Binding-site contacts:
Ligand atom C16 contacts residue TYR83 of chain 1.A at 3.5 Å (hydrophobic).
Ligand atom N6 contacts residue ASP226 of chain 1.A at 2.7 Å (salt-bridge).
Ligand atom N12 contacts residue TYR83 of chain 1.A at 3.7 Å.
Ligand atom C16 contacts residue VAL127 of chain 1.A at 3.7 Å (hydrophobic).
Ligand atom N12 contacts residue GLY40 of chain 1.A at 3.3 Å (h-bond).
Ligand atom C24 contacts residue PRO118 of chain 1.A at 3.1 Å (hydrophobic).
Ligand atom C5 contacts residue ASP38 of chain 1.A at 3.6 Å.
Ligand atom C2 contacts residue ASP38 of chain 1.A at 3.7 Å.
Ligand atom C5 contacts residue ASP226 of chain 1.A at 3.1 Å.
Ligand atom C3 contacts residue TYR83 of chain 1.A at 3.6 Å (hydrophobic).
Ligand atom O9 contacts residue SER84 of chain 1.A at 3.0 Å (h-bond).
Ligand atom O11 contacts residue GLY228 of chain 1.A at 3.6 Å.
Ligand atom C1 contacts residue ASP38 of chain 1.A at 3.6 Å.
Ligand atom C7 contacts residue GLY228 of chain 1.A at 3.5 Å.
Ligand atom O32 contacts residue ARG82 of chain 1.A at 3.7 Å.
Ligand atom N6 contacts residue ASP38 of chain 1.A at 2.8 Å (salt-bridge).
Ligand atom O13 contacts residue SER84 of chain 1.A at 2.8 Å (h-bond).
Ligand atom C1 contacts residue GLY228 of chain 1.A at 3.4 Å.
Ligand atom O13 contacts residue THR85 of chain 1.A at 3.6 Å.
Ligand atom N22 contacts residue THR85 of chain 1.A at 3.3 Å.
Ligand atom O32 contacts residue TYR83 of chain 1.A at 3.6 Å.
Ligand atom C5 contacts residue GLY40 of chain 1.A at 3.7 Å.
Ligand atom C18 contacts residue DMS1 of chain 1.C at 3.7 Å.
Ligand atom C34 contacts residue ILE137 of chain 1.A at 3.5 Å (hydrophobic).
Ligand atom N10 contacts residue THR85 of chain 1.A at 3.6 Å.
Ligand atom C15 contacts residue THR85 of chain 1.A at 3.5 Å.
Ligand atom C4 contacts residue TYR83 of chain 1.A at 3.5 Å (hydrophobic).
Ligand atom O11 contacts residue THR85 of chain 1.A at 3.2 Å.
Ligand atom O9 contacts residue TYR83 of chain 1.A at 3.4 Å.
Ligand atom C17 contacts residue TYR83 of chain 1.A at 3.6 Å (hydrophobic).
Ligand atom C4 contacts residue ASP38 of chain 1.A at 3.6 Å.
Ligand atom C34 contacts residue ARG82 of chain 1.A at 3.3 Å.
Ligand atom C21 contacts residue THR85 of chain 1.A at 3.5 Å.
Ligand atom C7 contacts residue THR85 of chain 1.A at 3.5 Å.
Ligand atom C30 contacts residue THR309 of chain 1.A at 3.7 Å.
Ligand atom C1 contacts residue ALA229 of chain 1.A at 3.5 Å (hydrophobic).
Ligand atom C8 contacts residue TYR83 of chain 1.A at 3.5 Å (hydrophobic).
Ligand atom C24 contacts residue ALA122 of chain 1.A at 3.6 Å (hydrophobic).
Ligand atom C16 contacts residue ASP38 of chain 1.A at 3.7 Å.
Ligand atom C1 contacts residue ASP226 of chain 1.A at 3.3 Å.

A small-molecule ligand and the protein it binds are described below.
Small molecule (SMILES): CCOC[C@@H](CC(C)C)NC(=O)[C@@H]1CNC[C@H](C(=O)N(c2ccc(C(C)C)cn2)C2CC2)[C@@H]1O

Sequence of chain 1.A:
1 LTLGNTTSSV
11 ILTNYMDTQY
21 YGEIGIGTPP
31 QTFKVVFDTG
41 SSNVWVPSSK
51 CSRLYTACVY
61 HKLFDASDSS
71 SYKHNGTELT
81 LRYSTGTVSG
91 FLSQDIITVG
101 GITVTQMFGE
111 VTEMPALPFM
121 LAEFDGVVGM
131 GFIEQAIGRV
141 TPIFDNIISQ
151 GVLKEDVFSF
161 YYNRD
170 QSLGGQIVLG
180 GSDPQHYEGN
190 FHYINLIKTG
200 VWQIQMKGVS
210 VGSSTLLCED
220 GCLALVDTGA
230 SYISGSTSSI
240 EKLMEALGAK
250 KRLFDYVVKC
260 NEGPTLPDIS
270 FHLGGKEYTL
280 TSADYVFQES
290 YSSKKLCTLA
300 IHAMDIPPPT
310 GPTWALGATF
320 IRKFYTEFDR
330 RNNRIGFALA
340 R